Binding-site contacts:
Ligand atom C5 contacts residue THR52 of chain 1.A at 3.5 Å.
Ligand atom C5 contacts residue ASN50 of chain 1.A at 3.6 Å.
Ligand atom C1 contacts residue THR52 of chain 1.A at 3.4 Å.
Ligand atom C4 contacts residue ASN50 of chain 1.A at 4.2 Å.
Ligand atom C1 contacts residue ASN50 of chain 1.A at 1.4 Å.
Ligand atom N2 contacts residue ASN50 of chain 1.A at 2.8 Å (h-bond).
Ligand atom O5 contacts residue LEU53 of chain 1.A at 3.6 Å.
Ligand atom C6 contacts residue THR52 of chain 1.A at 3.9 Å.
Ligand atom O5 contacts residue THR52 of chain 1.A at 3.2 Å (h-bond).
Ligand atom O7 contacts residue ASN50 of chain 1.A at 4.3 Å.
Ligand atom O6 contacts residue LEU53 of chain 1.A at 3.5 Å.
Ligand atom C3 contacts residue ASN50 of chain 1.A at 3.7 Å.
Ligand atom C7 contacts residue ASN50 of chain 1.A at 3.5 Å.
Ligand atom C5 contacts residue LEU53 of chain 1.A at 4.4 Å (hydrophobic).
Ligand atom C6 contacts residue LEU53 of chain 1.A at 3.7 Å (hydrophobic).
Ligand atom C8 contacts residue ASN50 of chain 1.A at 3.8 Å.
Ligand atom C2 contacts residue ASN50 of chain 1.A at 2.4 Å.
Ligand atom O5 contacts residue ASN50 of chain 1.A at 2.3 Å (h-bond).
Ligand atom O6 contacts residue THR52 of chain 1.A at 3.0 Å (h-bond).

This protein binds this small molecule.
Small molecule (SMILES): CC(=O)N[C@@H]1[C@@H](O)[C@H](O)[C@@H](CO)O[C@H]1O

Sequence of chain 1.A:
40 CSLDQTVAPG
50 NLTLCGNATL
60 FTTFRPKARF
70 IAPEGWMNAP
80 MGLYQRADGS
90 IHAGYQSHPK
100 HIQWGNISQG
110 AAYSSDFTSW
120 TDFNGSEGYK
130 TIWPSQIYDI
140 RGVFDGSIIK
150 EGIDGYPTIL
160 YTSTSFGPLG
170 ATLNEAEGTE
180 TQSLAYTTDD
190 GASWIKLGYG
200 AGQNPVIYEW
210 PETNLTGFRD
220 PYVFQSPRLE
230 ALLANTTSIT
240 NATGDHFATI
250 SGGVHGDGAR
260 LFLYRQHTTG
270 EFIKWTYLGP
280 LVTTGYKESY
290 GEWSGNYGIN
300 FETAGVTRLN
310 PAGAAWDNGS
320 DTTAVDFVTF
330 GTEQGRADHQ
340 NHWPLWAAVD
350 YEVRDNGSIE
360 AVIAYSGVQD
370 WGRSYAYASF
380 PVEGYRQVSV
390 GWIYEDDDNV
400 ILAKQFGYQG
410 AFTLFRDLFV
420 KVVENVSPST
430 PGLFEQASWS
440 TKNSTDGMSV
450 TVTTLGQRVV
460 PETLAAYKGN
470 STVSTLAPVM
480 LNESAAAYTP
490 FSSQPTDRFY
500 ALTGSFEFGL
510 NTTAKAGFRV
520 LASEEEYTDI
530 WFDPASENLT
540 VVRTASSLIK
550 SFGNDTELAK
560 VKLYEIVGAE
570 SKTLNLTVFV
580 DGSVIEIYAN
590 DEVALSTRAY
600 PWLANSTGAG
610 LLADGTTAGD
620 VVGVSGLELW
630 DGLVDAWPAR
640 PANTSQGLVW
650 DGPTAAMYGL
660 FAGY